Binding-site contacts:
Ligand atom CAH contacts residue LEU59 of chain 1.A at 3.8 Å (hydrophobic).
Ligand atom CAG contacts residue GLU41 of chain 1.A at 4.2 Å.
Ligand atom CAF contacts residue LYS58 of chain 1.A at 4.5 Å.
Ligand atom CAE contacts residue CYS42 of chain 1.A at 3.9 Å (hydrophobic).
Ligand atom OAA contacts residue LYS58 of chain 1.A at 4.5 Å.
Ligand atom CAL contacts residue LYS58 of chain 1.A at 4.0 Å.
Ligand atom CAO contacts residue LYS58 of chain 1.A at 3.5 Å.
Ligand atom CAF contacts residue VAL24 of chain 1.A at 4.3 Å (hydrophobic).
Ligand atom SAP contacts residue LYS58 of chain 1.A at 3.4 Å (salt-bridge).
Ligand atom CAM contacts residue LYS58 of chain 1.A at 3.7 Å.
Ligand atom CAG contacts residue ARG60 of chain 1.A at 3.9 Å.
Ligand atom OAB contacts residue LYS58 of chain 1.A at 2.2 Å (salt-bridge).
Ligand atom CAD contacts residue ARG60 of chain 1.A at 4.3 Å.
Ligand atom CAI contacts residue CYS42 of chain 1.A at 3.2 Å (hydrophobic).
Ligand atom CAI contacts residue ALA43 of chain 1.A at 4.0 Å (hydrophobic).
Ligand atom CAE contacts residue ALA43 of chain 1.A at 3.5 Å (hydrophobic).
Ligand atom CAJ contacts residue LYS58 of chain 1.A at 3.6 Å.
Ligand atom CAN contacts residue CYS42 of chain 1.A at 4.2 Å (hydrophobic).
Ligand atom CAE contacts residue VAL24 of chain 1.A at 3.8 Å (hydrophobic).
Ligand atom NAK contacts residue LYS58 of chain 1.A at 4.1 Å.
Ligand atom CAN contacts residue GLU41 of chain 1.A at 4.3 Å.
Ligand atom CAM contacts residue GLU41 of chain 1.A at 3.9 Å.
Ligand atom CAD contacts residue CYS42 of chain 1.A at 4.4 Å (hydrophobic).
Ligand atom CAM contacts residue CYS42 of chain 1.A at 4.4 Å (hydrophobic).
Ligand atom CAD contacts residue LYS58 of chain 1.A at 4.1 Å.
Ligand atom CAF contacts residue ALA43 of chain 1.A at 4.5 Å (hydrophobic).
Ligand atom CAN contacts residue LYS58 of chain 1.A at 3.6 Å.
Ligand atom CAC contacts residue GLU77 of chain 1.A at 3.6 Å.
Ligand atom CAI contacts residue LYS58 of chain 1.A at 4.2 Å.
Ligand atom CAH contacts residue LYS58 of chain 1.A at 3.6 Å.
Ligand atom CAH contacts residue CYS42 of chain 1.A at 3.5 Å (hydrophobic).
Ligand atom CAC contacts residue GLU41 of chain 1.A at 3.9 Å.
Ligand atom CAH contacts residue GLU41 of chain 1.A at 3.6 Å.
Ligand atom CAC contacts residue ARG60 of chain 1.A at 3.4 Å.
Ligand atom CAD contacts residue LEU59 of chain 1.A at 3.5 Å (hydrophobic).
Ligand atom CAD contacts residue GLU41 of chain 1.A at 3.7 Å.
Ligand atom CAL contacts residue GLU41 of chain 1.A at 4.3 Å.
Ligand atom CAD contacts residue GLU77 of chain 1.A at 4.3 Å.
Ligand atom CAI contacts residue GLU41 of chain 1.A at 4.2 Å.

Sequence of chain 1.A:
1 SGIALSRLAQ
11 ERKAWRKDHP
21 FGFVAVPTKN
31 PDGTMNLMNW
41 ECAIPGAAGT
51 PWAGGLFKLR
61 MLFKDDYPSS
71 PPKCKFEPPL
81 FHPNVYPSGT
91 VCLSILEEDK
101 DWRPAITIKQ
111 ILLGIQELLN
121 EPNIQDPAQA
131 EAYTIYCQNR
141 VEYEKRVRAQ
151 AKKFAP

This protein binds this small molecule.
Small molecule (SMILES): O=S1(=O)Nc2ccccc2-c2ccccc21